A protein and the small-molecule ligand that binds it are described below.
Small molecule (SMILES): CC(=O)N[C@@H]1[C@@H](O)[C@H](O)[C@@H](CO)O[C@H]1O

Sequence of chain 2.A:
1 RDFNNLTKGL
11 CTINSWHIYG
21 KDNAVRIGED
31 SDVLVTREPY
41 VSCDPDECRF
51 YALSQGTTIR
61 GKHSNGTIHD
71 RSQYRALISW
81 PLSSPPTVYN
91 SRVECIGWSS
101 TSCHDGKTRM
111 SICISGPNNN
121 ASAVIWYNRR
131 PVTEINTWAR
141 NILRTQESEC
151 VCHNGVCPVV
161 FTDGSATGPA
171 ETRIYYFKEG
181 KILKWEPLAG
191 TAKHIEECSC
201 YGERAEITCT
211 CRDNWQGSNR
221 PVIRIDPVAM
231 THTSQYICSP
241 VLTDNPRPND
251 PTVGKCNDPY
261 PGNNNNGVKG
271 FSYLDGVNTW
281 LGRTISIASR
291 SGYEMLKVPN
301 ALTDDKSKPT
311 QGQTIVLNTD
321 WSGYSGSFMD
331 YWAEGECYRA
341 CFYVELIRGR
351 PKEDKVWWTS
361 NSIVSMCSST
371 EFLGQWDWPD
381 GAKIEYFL

Binding-site contacts:
Ligand atom N2 contacts residue TRP357 of chain 2.A at 3.3 Å (h-bond).
Ligand atom O3 contacts residue TRP357 of chain 2.A at 4.3 Å.
Ligand atom C2 contacts residue TRP357 of chain 2.A at 4.2 Å (hydrophobic).
Ligand atom C1 contacts residue TRP357 of chain 2.A at 3.8 Å (hydrophobic).
Ligand atom C6 contacts residue TRP357 of chain 2.A at 4.5 Å (hydrophobic).
Ligand atom O5 contacts residue TRP357 of chain 2.A at 4.3 Å.
Ligand atom O4 contacts residue TRP357 of chain 2.A at 4.2 Å.
Ligand atom C7 contacts residue ASN65 of chain 2.A at 3.5 Å.
Ligand atom N2 contacts residue ASN65 of chain 2.A at 3.0 Å (h-bond).
Ligand atom C5 contacts residue TRP357 of chain 2.A at 3.8 Å (hydrophobic).
Ligand atom C2 contacts residue ASN65 of chain 2.A at 2.5 Å.
Ligand atom C3 contacts residue ASN65 of chain 2.A at 3.8 Å.
Ligand atom C7 contacts residue TRP357 of chain 2.A at 3.8 Å (hydrophobic).
Ligand atom C4 contacts residue TRP357 of chain 2.A at 4.5 Å (hydrophobic).
Ligand atom C3 contacts residue TRP357 of chain 2.A at 3.9 Å (hydrophobic).
Ligand atom O5 contacts residue ASN65 of chain 2.A at 2.3 Å (h-bond).
Ligand atom O7 contacts residue ASN65 of chain 2.A at 3.7 Å.
Ligand atom C4 contacts residue ASN65 of chain 2.A at 4.2 Å.
Ligand atom C5 contacts residue ASN65 of chain 2.A at 3.6 Å.
Ligand atom C1 contacts residue ASN65 of chain 2.A at 1.4 Å.
Ligand atom C8 contacts residue TRP357 of chain 2.A at 3.3 Å (hydrophobic).